The protein below binds the small molecule below.
Small molecule (SMILES): CC(=O)N[C@@H]1[C@@H](O)[C@H](O)[C@@H](CO)O[C@H]1O

Binding-site contacts:
Ligand atom C1 contacts residue VAL335 of chain 1.A at 4.4 Å (hydrophobic).
Ligand atom O6 contacts residue VAL335 of chain 1.A at 4.5 Å.
Ligand atom C5 contacts residue ASN332 of chain 1.A at 3.8 Å.
Ligand atom C7 contacts residue ASN332 of chain 1.A at 3.5 Å.
Ligand atom O5 contacts residue VAL335 of chain 1.A at 4.0 Å.
Ligand atom C5 contacts residue SER334 of chain 1.A at 4.2 Å.
Ligand atom N2 contacts residue ASN332 of chain 1.A at 2.7 Å (h-bond).
Ligand atom C1 contacts residue SER334 of chain 1.A at 4.0 Å.
Ligand atom C6 contacts residue SER334 of chain 1.A at 4.4 Å.
Ligand atom C8 contacts residue ASN332 of chain 1.A at 4.5 Å.
Ligand atom O5 contacts residue SER334 of chain 1.A at 3.9 Å.
Ligand atom O7 contacts residue ASN332 of chain 1.A at 4.1 Å.
Ligand atom C3 contacts residue ASN332 of chain 1.A at 3.8 Å.
Ligand atom O5 contacts residue ASN332 of chain 1.A at 2.5 Å (h-bond).
Ligand atom C4 contacts residue ASN332 of chain 1.A at 4.4 Å.
Ligand atom C2 contacts residue ASN332 of chain 1.A at 2.4 Å.
Ligand atom C1 contacts residue ASN332 of chain 1.A at 1.5 Å.

Sequence of chain 1.A:
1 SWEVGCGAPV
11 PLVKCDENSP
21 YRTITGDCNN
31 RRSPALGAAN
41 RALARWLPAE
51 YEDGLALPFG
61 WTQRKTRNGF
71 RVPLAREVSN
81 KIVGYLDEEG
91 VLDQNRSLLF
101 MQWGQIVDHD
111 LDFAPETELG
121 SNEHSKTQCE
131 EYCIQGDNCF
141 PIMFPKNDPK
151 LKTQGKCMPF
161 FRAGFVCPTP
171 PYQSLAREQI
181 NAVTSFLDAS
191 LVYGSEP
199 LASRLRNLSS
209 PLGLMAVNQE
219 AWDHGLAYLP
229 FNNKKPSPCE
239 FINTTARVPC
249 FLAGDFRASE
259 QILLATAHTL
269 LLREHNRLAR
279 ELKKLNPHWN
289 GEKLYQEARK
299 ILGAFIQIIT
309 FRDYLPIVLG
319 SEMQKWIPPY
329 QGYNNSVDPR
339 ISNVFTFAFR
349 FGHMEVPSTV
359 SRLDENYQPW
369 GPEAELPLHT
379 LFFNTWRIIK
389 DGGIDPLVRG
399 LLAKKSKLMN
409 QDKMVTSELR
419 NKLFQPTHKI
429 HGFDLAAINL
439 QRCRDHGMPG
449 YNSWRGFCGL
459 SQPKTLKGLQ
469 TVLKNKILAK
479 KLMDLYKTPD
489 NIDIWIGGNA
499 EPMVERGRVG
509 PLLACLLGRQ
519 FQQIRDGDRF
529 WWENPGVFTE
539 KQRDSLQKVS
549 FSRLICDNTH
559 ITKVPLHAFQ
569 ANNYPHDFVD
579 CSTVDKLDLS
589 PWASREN